The small molecule below binds the protein below.
Small molecule (SMILES): Nc1ncnc2c1ncn2[C@@H]1O[C@H](CO[P](=O)(O)O[P](=O)(O)NP(=O)(O)O)[C@@H](O)[C@H]1O

Binding-site contacts:
Ligand atom O3' contacts residue GLY181 of chain 1.A at 3.2 Å.
Ligand atom C4 contacts residue GLY288 of chain 1.A at 3.6 Å.
Ligand atom O2A contacts residue LEU314 of chain 1.A at 3.6 Å.
Ligand atom N3B contacts residue THR12 of chain 1.A at 2.8 Å (h-bond).
Ligand atom O4' contacts residue GLY289 of chain 1.A at 3.5 Å (h-bond).
Ligand atom O1B contacts residue ALA13 of chain 1.A at 2.8 Å (h-bond).
Ligand atom PB contacts residue MG1 of chain 1.C at 3.4 Å.
Ligand atom N7 contacts residue LYS210 of chain 1.A at 3.4 Å.
Ligand atom PG contacts residue THR12 of chain 1.A at 3.5 Å.
Ligand atom O1B contacts residue ASN14 of chain 1.A at 2.9 Å (h-bond).
Ligand atom O2G contacts residue GLY158 of chain 1.A at 3.7 Å.
Ligand atom N3 contacts residue LYS209 of chain 1.A at 3.4 Å.
Ligand atom C8 contacts residue LYS210 of chain 1.A at 3.6 Å.
Ligand atom C2 contacts residue LEU292 of chain 1.A at 3.6 Å (hydrophobic).
Ligand atom O5' contacts residue GLY288 of chain 1.A at 3.3 Å (h-bond).
Ligand atom PG contacts residue MG1 of chain 1.C at 3.3 Å.
Ligand atom O1G contacts residue MG1 of chain 1.C at 2.1 Å.
Ligand atom O3G contacts residue THR12 of chain 1.A at 2.9 Å (h-bond).
Ligand atom O2G contacts residue GLY159 of chain 1.A at 3.3 Å (h-bond).
Ligand atom O1A contacts residue GLY288 of chain 1.A at 2.8 Å (h-bond).
Ligand atom O1B contacts residue THR12 of chain 1.A at 3.3 Å (h-bond).
Ligand atom C2' contacts residue LYS209 of chain 1.A at 3.6 Å.
Ligand atom N1 contacts residue LEU292 of chain 1.A at 3.6 Å.
Ligand atom O3' contacts residue LYS209 of chain 1.A at 3.5 Å (salt-bridge).
Ligand atom O2' contacts residue LYS209 of chain 1.A at 2.5 Å (salt-bridge).
Ligand atom O1A contacts residue GLY287 of chain 1.A at 3.5 Å.
Ligand atom O2B contacts residue MG1 of chain 1.C at 2.1 Å.
Ligand atom O1B contacts residue GLY11 of chain 1.A at 3.3 Å.
Ligand atom O2G contacts residue THR160 of chain 1.A at 3.0 Å (h-bond).
Ligand atom O3G contacts residue GLY11 of chain 1.A at 3.5 Å.
Ligand atom N1 contacts residue LEU291 of chain 1.A at 3.6 Å.
Ligand atom O2A contacts residue ASN14 of chain 1.A at 3.0 Å (h-bond).
Ligand atom O2G contacts residue THR12 of chain 1.A at 3.5 Å (h-bond).
Ligand atom O2' contacts residue GLU206 of chain 1.A at 3.4 Å (salt-bridge).
Ligand atom N3B contacts residue GLY157 of chain 1.A at 3.7 Å.
Ligand atom N3B contacts residue GLY158 of chain 1.A at 3.0 Å (h-bond).
Ligand atom O3A contacts residue GLY157 of chain 1.A at 3.6 Å.
Ligand atom C6 contacts residue LEU291 of chain 1.A at 3.6 Å (hydrophobic).
Ligand atom O4' contacts residue GLY288 of chain 1.A at 3.3 Å.
Ligand atom O3A contacts residue GLY158 of chain 1.A at 3.3 Å (h-bond).

Sequence of chain 1.A:
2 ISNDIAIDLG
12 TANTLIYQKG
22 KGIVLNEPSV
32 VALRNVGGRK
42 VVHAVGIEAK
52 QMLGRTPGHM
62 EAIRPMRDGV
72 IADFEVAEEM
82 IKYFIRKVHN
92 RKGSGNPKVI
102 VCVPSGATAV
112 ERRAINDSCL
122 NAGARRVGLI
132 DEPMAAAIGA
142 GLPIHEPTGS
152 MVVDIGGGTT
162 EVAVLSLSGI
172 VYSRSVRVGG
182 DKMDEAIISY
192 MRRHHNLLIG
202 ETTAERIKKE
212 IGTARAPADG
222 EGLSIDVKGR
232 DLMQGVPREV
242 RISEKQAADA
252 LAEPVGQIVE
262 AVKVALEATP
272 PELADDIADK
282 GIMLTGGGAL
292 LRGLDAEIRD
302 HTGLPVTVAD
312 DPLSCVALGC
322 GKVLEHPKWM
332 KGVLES